Binding-site contacts:
Ligand atom N3 contacts residue VAL46 of chain 1.A at 4.4 Å.
Ligand atom S5 contacts residue VAL195 of chain 1.A at 4.3 Å.
Ligand atom C9 contacts residue ALA60 of chain 1.A at 3.7 Å (hydrophobic).
Ligand atom C12 contacts residue LEU166 of chain 1.A at 3.6 Å (hydrophobic).
Ligand atom C8 contacts residue LEU115 of chain 1.A at 4.0 Å (hydrophobic).
Ligand atom C7 contacts residue PHE112 of chain 1.A at 3.8 Å (hydrophobic).
Ligand atom O17 contacts residue ASP196 of chain 1.A at 4.0 Å.
Ligand atom C16 contacts residue ASP196 of chain 1.A at 3.6 Å.
Ligand atom O17 contacts residue LYS62 of chain 1.A at 2.9 Å (salt-bridge).
Ligand atom C7 contacts residue GLU113 of chain 1.A at 3.9 Å.
Ligand atom C8 contacts residue GLU113 of chain 1.A at 3.3 Å.
Ligand atom C16 contacts residue LYS62 of chain 1.A at 3.5 Å.
Ligand atom C9 contacts residue GLU113 of chain 1.A at 4.3 Å.
Ligand atom C1 contacts residue VAL46 of chain 1.A at 4.2 Å (hydrophobic).
Ligand atom C1 contacts residue LEU38 of chain 1.A at 3.6 Å (hydrophobic).
Ligand atom O10 contacts residue LEU115 of chain 1.A at 2.9 Å (h-bond).
Ligand atom C6 contacts residue ALA60 of chain 1.A at 4.1 Å (hydrophobic).
Ligand atom C11 contacts residue LEU38 of chain 1.A at 4.3 Å (hydrophobic).
Ligand atom C4 contacts residue VAL46 of chain 1.A at 4.4 Å (hydrophobic).
Ligand atom O10 contacts residue LEU114 of chain 1.A at 3.7 Å.
Ligand atom O10 contacts residue ALA60 of chain 1.A at 4.1 Å.
Ligand atom C15 contacts residue ASP196 of chain 1.A at 4.2 Å.
Ligand atom C14 contacts residue VAL46 of chain 1.A at 4.1 Å (hydrophobic).
Ligand atom C11 contacts residue LEU115 of chain 1.A at 3.2 Å (hydrophobic).
Ligand atom C15 contacts residue LYS62 of chain 1.A at 3.5 Å.
Ligand atom C7 contacts residue ALA60 of chain 1.A at 3.5 Å (hydrophobic).
Ligand atom C13 contacts residue LEU166 of chain 1.A at 4.2 Å (hydrophobic).
Ligand atom C6 contacts residue PHE112 of chain 1.A at 4.4 Å (hydrophobic).
Ligand atom C9 contacts residue LEU115 of chain 1.A at 3.9 Å (hydrophobic).
Ligand atom C12 contacts residue ALA60 of chain 1.A at 4.3 Å (hydrophobic).
Ligand atom C9 contacts residue LEU166 of chain 1.A at 3.9 Å (hydrophobic).
Ligand atom S5 contacts residue PHE112 of chain 1.A at 3.9 Å.
Ligand atom C11 contacts residue GLY116 of chain 1.A at 4.0 Å.
Ligand atom C11 contacts residue LEU114 of chain 1.A at 3.9 Å (hydrophobic).
Ligand atom C1 contacts residue GLY39 of chain 1.A at 4.4 Å.
Ligand atom C8 contacts residue ALA60 of chain 1.A at 3.3 Å (hydrophobic).
Ligand atom C16 contacts residue PHE43 of chain 1.A at 4.2 Å (hydrophobic).
Ligand atom O10 contacts residue LEU166 of chain 1.A at 4.1 Å.
Ligand atom C7 contacts residue VAL96 of chain 1.A at 4.2 Å (hydrophobic).
Ligand atom C11 contacts residue LEU166 of chain 1.A at 4.0 Å (hydrophobic).

The small molecule below binds the protein below.
Small molecule (SMILES): CCN1/C(=C/C(C)=O)Sc2ccc(OC)cc21

Sequence of chain 1.A:
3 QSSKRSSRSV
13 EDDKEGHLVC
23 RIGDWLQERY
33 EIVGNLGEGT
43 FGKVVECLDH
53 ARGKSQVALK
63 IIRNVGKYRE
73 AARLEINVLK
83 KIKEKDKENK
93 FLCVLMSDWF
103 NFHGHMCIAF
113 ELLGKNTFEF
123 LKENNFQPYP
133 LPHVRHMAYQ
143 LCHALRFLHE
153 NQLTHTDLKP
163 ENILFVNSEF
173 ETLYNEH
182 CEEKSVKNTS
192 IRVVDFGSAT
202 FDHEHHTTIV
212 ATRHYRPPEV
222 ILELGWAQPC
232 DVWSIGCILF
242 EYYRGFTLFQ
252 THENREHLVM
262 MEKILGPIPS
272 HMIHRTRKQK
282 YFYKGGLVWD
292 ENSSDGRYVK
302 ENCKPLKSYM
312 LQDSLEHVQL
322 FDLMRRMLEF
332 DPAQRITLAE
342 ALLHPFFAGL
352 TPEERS